Binding-site contacts:
Ligand atom C14 contacts residue VAL138 of chain 1.B at 3.6 Å (hydrophobic).
Ligand atom O1 contacts residue SER206 of chain 1.B at 3.1 Å (h-bond).
Ligand atom N4 contacts residue GLY141 of chain 1.B at 3.6 Å.
Ligand atom C7 contacts residue GLU136 of chain 1.B at 3.6 Å.
Ligand atom C17 contacts residue GLU139 of chain 1.B at 3.3 Å.
Ligand atom C18 contacts residue LEU189 of chain 1.B at 3.7 Å (hydrophobic).
Ligand atom N2 contacts residue LYS90 of chain 1.B at 3.7 Å.
Ligand atom N2 contacts residue THR135 of chain 1.B at 3.3 Å (h-bond).
Ligand atom C14 contacts residue GLY141 of chain 1.B at 3.4 Å.
Ligand atom N2 contacts residue VAL88 of chain 1.B at 3.7 Å.
Ligand atom C1 contacts residue LEU189 of chain 1.B at 3.6 Å (hydrophobic).
Ligand atom C5 contacts residue LEU189 of chain 1.B at 3.5 Å (hydrophobic).
Ligand atom C2 contacts residue GLU136 of chain 1.B at 3.2 Å.
Ligand atom C15 contacts residue GLY141 of chain 1.B at 3.6 Å.
Ligand atom C6 contacts residue LEU189 of chain 1.B at 3.6 Å (hydrophobic).
Ligand atom C18 contacts residue ASN187 of chain 1.B at 3.6 Å.
Ligand atom O2 contacts residue GLY141 of chain 1.B at 3.5 Å.
Ligand atom O3 contacts residue LYS90 of chain 1.B at 2.9 Å (salt-bridge).
Ligand atom C15 contacts residue GLU139 of chain 1.B at 3.4 Å.
Ligand atom N4 contacts residue VAL138 of chain 1.B at 2.8 Å (h-bond).
Ligand atom N1 contacts residue VAL138 of chain 1.B at 3.1 Å (h-bond).
Ligand atom C9 contacts residue LEU43 of chain 1.B at 3.8 Å (hydrophobic).
Ligand atom C2 contacts residue VAL88 of chain 1.B at 3.4 Å (hydrophobic).
Ligand atom C2 contacts residue VAL138 of chain 1.B at 3.7 Å (hydrophobic).
Ligand atom C7 contacts residue LYS90 of chain 1.B at 3.6 Å.
Ligand atom C3 contacts residue VAL138 of chain 1.B at 3.6 Å (hydrophobic).
Ligand atom C1 contacts residue VAL88 of chain 1.B at 3.7 Å (hydrophobic).
Ligand atom C6 contacts residue LYS90 of chain 1.B at 3.7 Å.
Ligand atom C17 contacts residue HIS140 of chain 1.B at 3.6 Å.
Ligand atom N2 contacts residue GLU136 of chain 1.B at 3.0 Å (salt-bridge).
Ligand atom C7 contacts residue SER206 of chain 1.B at 3.7 Å.
Ligand atom C17 contacts residue GLY141 of chain 1.B at 3.4 Å.
Ligand atom C10 contacts residue LEU43 of chain 1.B at 3.5 Å (hydrophobic).
Ligand atom O1 contacts residue LEU189 of chain 1.B at 3.6 Å.
Ligand atom C6 contacts residue VAL88 of chain 1.B at 3.8 Å (hydrophobic).
Ligand atom C15 contacts residue VAL138 of chain 1.B at 3.4 Å (hydrophobic).
Ligand atom C7 contacts residue THR135 of chain 1.B at 3.2 Å.
Ligand atom C18 contacts residue ARG186 of chain 1.B at 3.1 Å.
Ligand atom O1 contacts residue LYS90 of chain 1.B at 2.9 Å (salt-bridge).
Ligand atom N1 contacts residue VAL88 of chain 1.B at 3.4 Å.

The small molecule below binds the protein below.
Small molecule (SMILES): CNC(=O)c1cnc(NC(=O)C2CC2)cc1Nc1ccccc1S(C)(=O)=O

Sequence of chain 1.B:
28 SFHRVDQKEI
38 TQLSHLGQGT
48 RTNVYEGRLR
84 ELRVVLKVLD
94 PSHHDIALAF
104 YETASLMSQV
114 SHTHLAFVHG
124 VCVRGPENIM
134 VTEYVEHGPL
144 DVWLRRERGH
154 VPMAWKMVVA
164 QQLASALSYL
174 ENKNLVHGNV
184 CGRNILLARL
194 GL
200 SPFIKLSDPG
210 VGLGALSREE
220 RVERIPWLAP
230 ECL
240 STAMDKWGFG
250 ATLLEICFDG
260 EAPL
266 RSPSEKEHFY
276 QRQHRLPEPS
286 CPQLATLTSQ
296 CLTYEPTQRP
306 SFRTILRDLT